This small molecule binds to this protein.
Small molecule (SMILES): CC(=O)N[C@H]1[C@H](O[C@H]2[C@H](O)[C@@H](NC(C)=O)CO[C@@H]2CO)O[C@H](CO)[C@@H](O)[C@@H]1O

Sequence of chain 1.A:
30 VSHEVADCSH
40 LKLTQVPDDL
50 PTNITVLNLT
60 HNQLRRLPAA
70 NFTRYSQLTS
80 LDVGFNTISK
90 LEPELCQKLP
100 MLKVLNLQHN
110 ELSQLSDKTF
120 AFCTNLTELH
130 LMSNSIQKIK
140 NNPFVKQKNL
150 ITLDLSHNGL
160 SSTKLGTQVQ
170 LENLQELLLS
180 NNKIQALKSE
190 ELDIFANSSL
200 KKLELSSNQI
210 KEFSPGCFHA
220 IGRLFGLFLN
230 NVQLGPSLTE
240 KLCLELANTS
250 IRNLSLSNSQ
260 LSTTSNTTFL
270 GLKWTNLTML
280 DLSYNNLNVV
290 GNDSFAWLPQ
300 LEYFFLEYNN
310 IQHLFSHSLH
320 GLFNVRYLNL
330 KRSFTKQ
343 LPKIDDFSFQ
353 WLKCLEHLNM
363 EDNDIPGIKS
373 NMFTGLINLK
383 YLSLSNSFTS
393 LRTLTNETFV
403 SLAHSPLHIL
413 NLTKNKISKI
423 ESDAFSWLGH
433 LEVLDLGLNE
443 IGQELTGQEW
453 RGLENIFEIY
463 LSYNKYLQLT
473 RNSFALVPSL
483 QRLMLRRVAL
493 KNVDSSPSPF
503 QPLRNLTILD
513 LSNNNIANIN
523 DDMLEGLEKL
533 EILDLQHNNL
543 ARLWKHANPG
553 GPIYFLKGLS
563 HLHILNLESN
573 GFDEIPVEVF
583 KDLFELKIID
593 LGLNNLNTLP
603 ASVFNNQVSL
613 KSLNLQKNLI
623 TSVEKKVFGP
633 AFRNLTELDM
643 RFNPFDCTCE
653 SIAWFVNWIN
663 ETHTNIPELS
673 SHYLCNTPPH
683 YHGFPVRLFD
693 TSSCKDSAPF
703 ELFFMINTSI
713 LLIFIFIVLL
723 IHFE

Binding-site contacts:
Ligand atom O5 contacts residue ASN247 of chain 1.A at 2.4 Å (h-bond).
Ligand atom C7 contacts residue ASN247 of chain 1.A at 3.8 Å.
Ligand atom C2 contacts residue ASN247 of chain 1.A at 2.5 Å.
Ligand atom C4 contacts residue ASN247 of chain 1.A at 4.3 Å.
Ligand atom C5 contacts residue ASN247 of chain 1.A at 3.7 Å.
Ligand atom N2 contacts residue ASN247 of chain 1.A at 2.8 Å (h-bond).
Ligand atom C1 contacts residue ASN247 of chain 1.A at 1.4 Å.
Ligand atom C3 contacts residue ASN247 of chain 1.A at 3.8 Å.
Ligand atom O6 contacts residue TRP273 of chain 1.A at 3.1 Å (h-bond).
Ligand atom O7 contacts residue ASN247 of chain 1.A at 4.4 Å.
Ligand atom C6 contacts residue TRP273 of chain 1.A at 3.5 Å (hydrophobic).